This protein binds this small molecule.
Small molecule (SMILES): O=[N+]([O-])c1ccc2nn[nH]c2c1

Sequence of chain 1.A:
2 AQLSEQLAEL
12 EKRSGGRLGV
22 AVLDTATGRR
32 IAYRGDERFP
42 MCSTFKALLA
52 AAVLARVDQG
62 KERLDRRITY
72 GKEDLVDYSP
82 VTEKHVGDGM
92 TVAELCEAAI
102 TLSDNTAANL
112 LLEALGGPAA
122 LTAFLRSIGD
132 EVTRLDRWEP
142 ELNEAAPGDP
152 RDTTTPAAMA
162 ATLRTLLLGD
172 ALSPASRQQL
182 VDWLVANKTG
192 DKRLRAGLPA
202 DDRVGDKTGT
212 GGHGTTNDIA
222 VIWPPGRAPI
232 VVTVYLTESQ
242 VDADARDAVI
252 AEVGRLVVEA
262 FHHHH

Binding-site contacts:
Ligand atom N1 contacts residue HIS263 of chain 1.A at 3.1 Å (h-bond).
Ligand atom C7 contacts residue HIS263 of chain 1.A at 4.0 Å.
Ligand atom O11 contacts residue VAL23 of chain 1.A at 4.1 Å.
Ligand atom C4 contacts residue VAL259 of chain 1.A at 4.0 Å (hydrophobic).
Ligand atom N3 contacts residue PRO200 of chain 1.A at 3.9 Å.
Ligand atom C3A contacts residue PRO225 of chain 1.A at 3.7 Å (hydrophobic).
Ligand atom C7A contacts residue HIS263 of chain 1.A at 3.8 Å.
Ligand atom C6 contacts residue PHE262 of chain 1.A at 3.5 Å (hydrophobic).
Ligand atom NO1 contacts residue VAL258 of chain 1.A at 3.6 Å.
Ligand atom C5 contacts residue ILE231 of chain 1.A at 3.5 Å (hydrophobic).
Ligand atom C5 contacts residue VAL259 of chain 1.A at 4.0 Å (hydrophobic).
Ligand atom N2 contacts residue HIS263 of chain 1.A at 4.0 Å.
Ligand atom O21 contacts residue ILE223 of chain 1.A at 3.0 Å.
Ligand atom C7A contacts residue PRO225 of chain 1.A at 4.2 Å (hydrophobic).
Ligand atom C4 contacts residue ASP203 of chain 1.A at 3.8 Å.
Ligand atom N1 contacts residue PRO225 of chain 1.A at 4.1 Å.
Ligand atom C3A contacts residue ASP203 of chain 1.A at 3.5 Å.
Ligand atom N3 contacts residue ASP203 of chain 1.A at 2.7 Å (salt-bridge).
Ligand atom NO1 contacts residue ILE223 of chain 1.A at 4.0 Å.
Ligand atom NO1 contacts residue VAL233 of chain 1.A at 4.3 Å.
Ligand atom O11 contacts residue ILE231 of chain 1.A at 3.3 Å.
Ligand atom C4 contacts residue ILE231 of chain 1.A at 4.2 Å (hydrophobic).
Ligand atom O21 contacts residue VAL233 of chain 1.A at 3.7 Å.
Ligand atom O21 contacts residue VAL258 of chain 1.A at 3.9 Å.
Ligand atom C6 contacts residue ILE231 of chain 1.A at 3.4 Å (hydrophobic).
Ligand atom C4 contacts residue PRO225 of chain 1.A at 4.0 Å (hydrophobic).
Ligand atom N2 contacts residue PRO200 of chain 1.A at 4.0 Å.
Ligand atom C6 contacts residue VAL259 of chain 1.A at 4.1 Å (hydrophobic).
Ligand atom N2 contacts residue PRO225 of chain 1.A at 3.6 Å.
Ligand atom C7 contacts residue ILE231 of chain 1.A at 4.0 Å (hydrophobic).
Ligand atom O11 contacts residue VAL258 of chain 1.A at 3.0 Å.
Ligand atom C4 contacts residue ILE223 of chain 1.A at 4.1 Å (hydrophobic).
Ligand atom O11 contacts residue VAL233 of chain 1.A at 4.0 Å.
Ligand atom O21 contacts residue LEU199 of chain 1.A at 3.6 Å.
Ligand atom C4 contacts residue LEU199 of chain 1.A at 4.2 Å (hydrophobic).
Ligand atom C7 contacts residue PHE262 of chain 1.A at 3.5 Å (hydrophobic).
Ligand atom NO1 contacts residue ILE231 of chain 1.A at 3.8 Å.
Ligand atom O11 contacts residue PHE262 of chain 1.A at 3.7 Å.
Ligand atom N2 contacts residue ASP203 of chain 1.A at 3.7 Å.
Ligand atom N3 contacts residue PRO225 of chain 1.A at 3.5 Å.